Binding-site contacts:
Ligand atom O5 contacts residue NAG1 of chain 5.T at 2.5 Å (h-bond).
Ligand atom O2 contacts residue BMA1 of chain 5.V at 3.0 Å (h-bond).
Ligand atom C2 contacts residue HIS2 of chain 5.D at 4.5 Å.
Ligand atom O2 contacts residue NAG1 of chain 5.T at 3.4 Å (h-bond).
Ligand atom O6 contacts residue NAG1 of chain 5.T at 4.5 Å.
Ligand atom C1 contacts residue NAG1 of chain 5.T at 1.7 Å.
Ligand atom C4 contacts residue BMA1 of chain 5.V at 3.6 Å.
Ligand atom C5 contacts residue NAG1 of chain 5.T at 3.8 Å.
Ligand atom C3 contacts residue BMA1 of chain 5.V at 2.5 Å.
Ligand atom C2 contacts residue NAG1 of chain 5.T at 2.9 Å.
Ligand atom O4 contacts residue BMA1 of chain 5.V at 4.0 Å.
Ligand atom O2 contacts residue HIS2 of chain 5.D at 3.4 Å (h-bond).
Ligand atom C2 contacts residue BMA1 of chain 5.V at 3.2 Å.
Ligand atom O3 contacts residue BMA1 of chain 5.V at 1.1 Å.
Ligand atom C3 contacts residue NAG1 of chain 5.T at 4.1 Å.

This small molecule binds to this protein.
Small molecule (SMILES): OC[C@H]1O[C@@H](O)[C@@H](O)[C@@H](O)[C@@H]1O

Sequence of chain 5.D:
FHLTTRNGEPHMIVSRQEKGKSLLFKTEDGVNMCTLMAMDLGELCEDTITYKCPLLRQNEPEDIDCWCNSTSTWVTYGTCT